Binding-site contacts:
Ligand atom C4 contacts residue ASN269 of chain 1.B at 4.2 Å.
Ligand atom C8 contacts residue TRP268 of chain 1.B at 3.7 Å (hydrophobic).
Ligand atom C8 contacts residue ASN269 of chain 1.B at 4.4 Å.
Ligand atom C5 contacts residue ASN269 of chain 1.B at 3.6 Å.
Ligand atom N2 contacts residue ASN269 of chain 1.B at 2.9 Å (h-bond).
Ligand atom C7 contacts residue TRP268 of chain 1.B at 3.7 Å (hydrophobic).
Ligand atom C7 contacts residue ASN269 of chain 1.B at 3.3 Å.
Ligand atom O5 contacts residue ASN269 of chain 1.B at 2.3 Å (h-bond).
Ligand atom C1 contacts residue ASN269 of chain 1.B at 1.4 Å.
Ligand atom C2 contacts residue ASN269 of chain 1.B at 2.4 Å.
Ligand atom O7 contacts residue TRP268 of chain 1.B at 3.0 Å (h-bond).
Ligand atom C3 contacts residue ASN269 of chain 1.B at 3.8 Å.
Ligand atom O7 contacts residue ASN269 of chain 1.B at 3.4 Å (h-bond).

Sequence of chain 1.B:
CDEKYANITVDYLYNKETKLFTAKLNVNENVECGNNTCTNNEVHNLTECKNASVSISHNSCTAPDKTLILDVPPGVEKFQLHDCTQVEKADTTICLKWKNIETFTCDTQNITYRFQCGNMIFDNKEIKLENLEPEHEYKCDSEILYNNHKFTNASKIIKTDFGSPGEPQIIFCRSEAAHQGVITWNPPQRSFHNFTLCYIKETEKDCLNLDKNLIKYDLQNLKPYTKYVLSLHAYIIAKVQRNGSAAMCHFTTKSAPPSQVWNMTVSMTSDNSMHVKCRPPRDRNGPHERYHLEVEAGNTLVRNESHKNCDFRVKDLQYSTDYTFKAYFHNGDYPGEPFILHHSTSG

The small molecule below binds the protein below.
Small molecule (SMILES): CC(=O)N[C@@H]1[C@@H](O)[C@H](O)[C@@H](CO)O[C@H]1O